Sequence of chain 1.A:
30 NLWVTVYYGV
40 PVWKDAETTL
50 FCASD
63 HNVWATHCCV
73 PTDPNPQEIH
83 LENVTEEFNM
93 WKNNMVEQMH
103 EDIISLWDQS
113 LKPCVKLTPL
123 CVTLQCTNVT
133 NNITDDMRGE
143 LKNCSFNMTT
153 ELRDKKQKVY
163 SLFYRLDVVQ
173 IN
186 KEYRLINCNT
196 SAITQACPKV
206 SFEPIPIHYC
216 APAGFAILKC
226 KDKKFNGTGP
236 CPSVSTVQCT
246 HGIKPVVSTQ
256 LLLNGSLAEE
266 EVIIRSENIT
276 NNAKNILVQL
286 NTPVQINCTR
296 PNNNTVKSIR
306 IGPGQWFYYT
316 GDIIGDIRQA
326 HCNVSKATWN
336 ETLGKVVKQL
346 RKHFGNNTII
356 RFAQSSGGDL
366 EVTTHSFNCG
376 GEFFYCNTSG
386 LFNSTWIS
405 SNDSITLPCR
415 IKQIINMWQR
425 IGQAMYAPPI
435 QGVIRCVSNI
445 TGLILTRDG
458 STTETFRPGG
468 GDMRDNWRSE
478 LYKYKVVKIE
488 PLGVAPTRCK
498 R

Binding-site contacts:
Ligand atom C8 contacts residue SER330 of chain 1.A at 3.9 Å.
Ligand atom C2 contacts residue ASN292 of chain 1.A at 2.5 Å.
Ligand atom C7 contacts residue ASN292 of chain 1.A at 3.4 Å.
Ligand atom O7 contacts residue ASN292 of chain 1.A at 3.5 Å (h-bond).
Ligand atom C1 contacts residue ASN292 of chain 1.A at 1.5 Å.
Ligand atom C7 contacts residue ASN328 of chain 1.A at 4.3 Å.
Ligand atom C7 contacts residue GLN290 of chain 1.A at 4.0 Å.
Ligand atom C8 contacts residue SER408 of chain 1.A at 4.5 Å.
Ligand atom C8 contacts residue GLN290 of chain 1.A at 3.6 Å.
Ligand atom C3 contacts residue ASN292 of chain 1.A at 3.9 Å.
Ligand atom O7 contacts residue ASN328 of chain 1.A at 4.0 Å.
Ligand atom C8 contacts residue ASN292 of chain 1.A at 4.0 Å.
Ligand atom O5 contacts residue ARG439 of chain 1.A at 3.3 Å (salt-bridge).
Ligand atom C8 contacts residue ASN328 of chain 1.A at 3.4 Å.
Ligand atom C8 contacts residue VAL329 of chain 1.A at 4.3 Å (hydrophobic).
Ligand atom O3 contacts residue GLN290 of chain 1.A at 4.1 Å.
Ligand atom C4 contacts residue ASN292 of chain 1.A at 4.3 Å.
Ligand atom C5 contacts residue ASN292 of chain 1.A at 3.8 Å.
Ligand atom O7 contacts residue SER408 of chain 1.A at 4.3 Å.
Ligand atom C1 contacts residue GLN290 of chain 1.A at 3.7 Å.
Ligand atom C3 contacts residue GLN290 of chain 1.A at 3.4 Å.
Ligand atom O5 contacts residue ASN292 of chain 1.A at 2.5 Å (h-bond).
Ligand atom N2 contacts residue ASN292 of chain 1.A at 3.0 Å (h-bond).
Ligand atom N2 contacts residue GLN290 of chain 1.A at 3.0 Å (h-bond).
Ligand atom C2 contacts residue GLN290 of chain 1.A at 3.5 Å.
Ligand atom C1 contacts residue ARG439 of chain 1.A at 4.0 Å.

The protein below binds the small molecule below.
Small molecule (SMILES): CC(=O)N[C@H]1[C@H](O[C@H]2[C@H](O)[C@@H](NC(C)=O)CO[C@@H]2CO)O[C@H](CO)[C@@H](O)[C@@H]1O